Sequence of chain 1.B:
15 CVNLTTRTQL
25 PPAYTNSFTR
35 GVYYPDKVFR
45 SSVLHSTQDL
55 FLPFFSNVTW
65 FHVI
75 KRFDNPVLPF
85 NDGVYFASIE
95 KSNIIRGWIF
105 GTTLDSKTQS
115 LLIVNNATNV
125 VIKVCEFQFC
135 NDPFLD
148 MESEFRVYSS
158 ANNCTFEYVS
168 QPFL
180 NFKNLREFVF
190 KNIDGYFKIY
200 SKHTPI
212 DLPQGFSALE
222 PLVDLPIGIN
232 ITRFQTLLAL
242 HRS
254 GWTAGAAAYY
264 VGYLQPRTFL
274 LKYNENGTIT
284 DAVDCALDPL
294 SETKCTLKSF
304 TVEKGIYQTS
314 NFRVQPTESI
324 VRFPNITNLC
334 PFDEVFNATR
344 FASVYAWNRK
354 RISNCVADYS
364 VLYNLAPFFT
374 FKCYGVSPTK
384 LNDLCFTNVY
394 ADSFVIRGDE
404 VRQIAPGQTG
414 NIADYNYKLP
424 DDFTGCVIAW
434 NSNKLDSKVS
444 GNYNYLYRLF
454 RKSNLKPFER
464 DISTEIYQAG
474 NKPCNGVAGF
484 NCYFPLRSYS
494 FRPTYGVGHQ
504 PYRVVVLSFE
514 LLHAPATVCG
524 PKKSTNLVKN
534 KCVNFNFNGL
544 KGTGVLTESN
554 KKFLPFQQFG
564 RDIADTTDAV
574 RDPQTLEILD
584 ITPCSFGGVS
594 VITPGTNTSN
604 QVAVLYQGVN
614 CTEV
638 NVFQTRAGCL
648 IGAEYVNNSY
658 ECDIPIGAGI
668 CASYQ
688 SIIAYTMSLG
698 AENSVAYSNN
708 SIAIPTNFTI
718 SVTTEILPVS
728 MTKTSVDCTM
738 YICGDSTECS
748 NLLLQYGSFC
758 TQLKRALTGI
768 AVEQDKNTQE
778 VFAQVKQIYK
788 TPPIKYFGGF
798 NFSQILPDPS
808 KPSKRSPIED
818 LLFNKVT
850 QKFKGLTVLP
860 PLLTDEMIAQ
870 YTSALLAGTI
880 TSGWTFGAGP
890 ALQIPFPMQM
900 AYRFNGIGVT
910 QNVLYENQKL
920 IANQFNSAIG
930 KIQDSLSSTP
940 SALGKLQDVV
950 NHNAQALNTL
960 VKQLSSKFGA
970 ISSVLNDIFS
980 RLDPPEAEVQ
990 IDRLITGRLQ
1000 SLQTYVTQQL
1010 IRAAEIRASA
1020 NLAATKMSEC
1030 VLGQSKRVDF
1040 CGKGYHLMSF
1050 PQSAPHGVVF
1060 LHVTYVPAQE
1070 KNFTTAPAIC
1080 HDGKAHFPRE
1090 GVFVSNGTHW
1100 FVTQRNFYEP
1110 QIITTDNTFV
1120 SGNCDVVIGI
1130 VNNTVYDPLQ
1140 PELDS

Binding-site contacts:
Ligand atom C8 contacts residue ASN328 of chain 1.B at 3.8 Å.
Ligand atom C1 contacts residue ASN328 of chain 1.B at 1.4 Å.
Ligand atom C7 contacts residue ASN328 of chain 1.B at 3.3 Å.
Ligand atom C3 contacts residue ASN328 of chain 1.B at 3.5 Å.
Ligand atom C4 contacts residue ASN328 of chain 1.B at 3.3 Å.
Ligand atom C1 contacts residue ILE329 of chain 1.B at 3.7 Å (hydrophobic).
Ligand atom O6 contacts residue LEU579 of chain 1.B at 4.5 Å.
Ligand atom C6 contacts residue ASN328 of chain 1.B at 3.1 Å.
Ligand atom O6 contacts residue ASN328 of chain 1.B at 2.7 Å (h-bond).
Ligand atom C5 contacts residue ASN328 of chain 1.B at 3.0 Å.
Ligand atom O7 contacts residue ASN328 of chain 1.B at 3.0 Å (h-bond).
Ligand atom N2 contacts residue ASN328 of chain 1.B at 3.5 Å (h-bond).
Ligand atom C2 contacts residue ASN328 of chain 1.B at 2.5 Å.
Ligand atom O5 contacts residue ASN328 of chain 1.B at 2.4 Å (h-bond).
Ligand atom O5 contacts residue ILE329 of chain 1.B at 3.5 Å.

The protein below binds the small molecule below.
Small molecule (SMILES): CC(=O)N[C@@H]1[C@@H](O)[C@H](O)[C@@H](CO)O[C@H]1O